Sequence of chain 1.B:
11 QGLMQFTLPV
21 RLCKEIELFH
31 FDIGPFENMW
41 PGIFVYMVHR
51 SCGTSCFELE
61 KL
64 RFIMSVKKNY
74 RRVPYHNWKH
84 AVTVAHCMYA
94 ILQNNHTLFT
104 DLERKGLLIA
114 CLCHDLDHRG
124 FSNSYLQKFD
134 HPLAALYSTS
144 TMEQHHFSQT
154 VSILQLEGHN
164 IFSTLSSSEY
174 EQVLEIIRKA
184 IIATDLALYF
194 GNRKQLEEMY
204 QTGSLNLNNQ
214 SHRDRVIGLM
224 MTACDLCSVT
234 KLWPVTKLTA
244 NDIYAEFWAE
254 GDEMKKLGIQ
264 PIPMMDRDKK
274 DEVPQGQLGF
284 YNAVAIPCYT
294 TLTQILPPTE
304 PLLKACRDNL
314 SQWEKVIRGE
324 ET

Binding-site contacts:
Ligand atom C15 contacts residue PHE250 of chain 1.B at 4.2 Å (hydrophobic).
Ligand atom C7 contacts residue PHE283 of chain 1.B at 3.8 Å (hydrophobic).
Ligand atom C8 contacts residue PHE250 of chain 1.B at 4.5 Å (hydrophobic).
Ligand atom C3 contacts residue PHE283 of chain 1.B at 3.7 Å (hydrophobic).
Ligand atom C4 contacts residue PHE283 of chain 1.B at 4.2 Å (hydrophobic).
Ligand atom N6 contacts residue PHE283 of chain 1.B at 4.0 Å.
Ligand atom C8 contacts residue LEU229 of chain 1.B at 4.1 Å (hydrophobic).
Ligand atom C10 contacts residue ILE246 of chain 1.B at 4.3 Å (hydrophobic).
Ligand atom N2 contacts residue ILE246 of chain 1.B at 3.5 Å.
Ligand atom N2 contacts residue PHE283 of chain 1.B at 4.0 Å.
Ligand atom C11 contacts residue PHE283 of chain 1.B at 4.2 Å (hydrophobic).
Ligand atom C14 contacts residue TYR247 of chain 1.B at 4.2 Å (hydrophobic).
Ligand atom C12 contacts residue PHE250 of chain 1.B at 4.4 Å (hydrophobic).
Ligand atom N6 contacts residue GLN280 of chain 1.B at 2.7 Å (h-bond).
Ligand atom C13 contacts residue PHE250 of chain 1.B at 3.9 Å (hydrophobic).
Ligand atom C14 contacts residue PHE250 of chain 1.B at 3.9 Å (hydrophobic).
Ligand atom C3 contacts residue PHE250 of chain 1.B at 4.2 Å (hydrophobic).
Ligand atom C3 contacts residue ILE246 of chain 1.B at 4.5 Å (hydrophobic).
Ligand atom C4 contacts residue VAL232 of chain 1.B at 4.2 Å (hydrophobic).
Ligand atom C1 contacts residue ILE246 of chain 1.B at 4.2 Å (hydrophobic).
Ligand atom N5 contacts residue ILE246 of chain 1.B at 4.4 Å.
Ligand atom C4 contacts residue GLN280 of chain 1.B at 3.4 Å.
Ligand atom C13 contacts residue HIS79 of chain 1.B at 3.7 Å.
Ligand atom C9 contacts residue PHE250 of chain 1.B at 4.0 Å (hydrophobic).
Ligand atom C11 contacts residue LEU229 of chain 1.B at 4.0 Å (hydrophobic).
Ligand atom C13 contacts residue TYR78 of chain 1.B at 4.3 Å (hydrophobic).
Ligand atom C7 contacts residue PHE250 of chain 1.B at 4.2 Å (hydrophobic).
Ligand atom C4 contacts residue ILE246 of chain 1.B at 3.9 Å (hydrophobic).
Ligand atom C10 contacts residue PHE250 of chain 1.B at 4.1 Å (hydrophobic).
Ligand atom N5 contacts residue PHE283 of chain 1.B at 4.0 Å.
Ligand atom C14 contacts residue PHE283 of chain 1.B at 3.7 Å (hydrophobic).
Ligand atom C14 contacts residue GLN280 of chain 1.B at 3.8 Å.
Ligand atom C14 contacts residue MET267 of chain 1.B at 3.5 Å (hydrophobic).
Ligand atom C10 contacts residue TYR78 of chain 1.B at 4.0 Å (hydrophobic).
Ligand atom C1 contacts residue PHE283 of chain 1.B at 3.8 Å (hydrophobic).
Ligand atom N5 contacts residue LEU229 of chain 1.B at 3.8 Å.
Ligand atom C7 contacts residue GLN280 of chain 1.B at 3.6 Å.
Ligand atom N2 contacts residue VAL232 of chain 1.B at 4.1 Å.
Ligand atom C15 contacts residue HIS79 of chain 1.B at 4.0 Å.
Ligand atom C9 contacts residue HIS79 of chain 1.B at 4.3 Å.

This protein binds this small molecule.
Small molecule (SMILES): Cc1ccc(Nc2cc(C)ncn2)cc1